A small-molecule ligand and the protein it binds are described below.
Small molecule (SMILES): O=C1O[C@H](CO)[C@@H](O)[C@H](O)[C@H]1O

Binding-site contacts:
Ligand atom C3 contacts residue TRP418 of chain 1.B at 3.8 Å (hydrophobic).
Ligand atom O2 contacts residue HIS126 of chain 1.B at 3.5 Å (h-bond).
Ligand atom O3 contacts residue HIS126 of chain 1.B at 3.0 Å (h-bond).
Ligand atom C3 contacts residue TRP426 of chain 1.B at 3.9 Å (hydrophobic).
Ligand atom C6 contacts residue PHE434 of chain 1.B at 3.4 Å (hydrophobic).
Ligand atom C4 contacts residue TRP426 of chain 1.B at 3.9 Å (hydrophobic).
Ligand atom C3 contacts residue GLN23 of chain 1.B at 3.7 Å.
Ligand atom O1 contacts residue GLU368 of chain 1.B at 3.0 Å (salt-bridge).
Ligand atom O3 contacts residue GLN23 of chain 1.B at 2.7 Å (h-bond).
Ligand atom O6 contacts residue GLU425 of chain 1.B at 2.7 Å (salt-bridge).
Ligand atom O3 contacts residue TRP426 of chain 1.B at 2.9 Å (h-bond).
Ligand atom C2 contacts residue GLU173 of chain 1.B at 3.5 Å.
Ligand atom O2 contacts residue GLU173 of chain 1.B at 3.3 Å (salt-bridge).
Ligand atom C3 contacts residue GLU368 of chain 1.B at 3.5 Å.
Ligand atom O5 contacts residue GLU368 of chain 1.B at 3.3 Å (salt-bridge).
Ligand atom C6 contacts residue TRP418 of chain 1.B at 3.8 Å (hydrophobic).
Ligand atom C1 contacts residue TYR304 of chain 1.B at 3.7 Å (hydrophobic).
Ligand atom O1 contacts residue ASN302 of chain 1.B at 3.9 Å.
Ligand atom O2 contacts residue ASN172 of chain 1.B at 3.0 Å (h-bond).
Ligand atom C6 contacts residue TYR304 of chain 1.B at 3.8 Å (hydrophobic).
Ligand atom O4 contacts residue TRP426 of chain 1.B at 3.9 Å.
Ligand atom C1 contacts residue GLU173 of chain 1.B at 3.5 Å.
Ligand atom C5 contacts residue TRP418 of chain 1.B at 3.6 Å (hydrophobic).
Ligand atom O6 contacts residue PHE434 of chain 1.B at 3.6 Å.
Ligand atom C4 contacts residue GLU425 of chain 1.B at 3.6 Å.
Ligand atom O1 contacts residue TYR304 of chain 1.B at 3.4 Å.
Ligand atom C2 contacts residue GLU368 of chain 1.B at 3.2 Å.
Ligand atom O4 contacts residue GLN23 of chain 1.B at 2.9 Å (h-bond).
Ligand atom O4 contacts residue GLU425 of chain 1.B at 2.8 Å (salt-bridge).
Ligand atom O1 contacts residue GLU173 of chain 1.B at 2.5 Å (salt-bridge).
Ligand atom C3 contacts residue HIS126 of chain 1.B at 4.0 Å.
Ligand atom C4 contacts residue TRP418 of chain 1.B at 3.8 Å (hydrophobic).
Ligand atom O2 contacts residue GLU368 of chain 1.B at 2.7 Å (salt-bridge).
Ligand atom C5 contacts residue TYR304 of chain 1.B at 3.3 Å (hydrophobic).
Ligand atom C5 contacts residue GLU368 of chain 1.B at 3.6 Å.
Ligand atom C6 contacts residue GLU425 of chain 1.B at 3.3 Å.
Ligand atom O2 contacts residue ASN302 of chain 1.B at 3.6 Å (h-bond).
Ligand atom C1 contacts residue GLU368 of chain 1.B at 2.8 Å.
Ligand atom O5 contacts residue TYR304 of chain 1.B at 3.1 Å (h-bond).
Ligand atom O4 contacts residue TRP418 of chain 1.B at 3.0 Å (h-bond).

Sequence of chain 1.B:
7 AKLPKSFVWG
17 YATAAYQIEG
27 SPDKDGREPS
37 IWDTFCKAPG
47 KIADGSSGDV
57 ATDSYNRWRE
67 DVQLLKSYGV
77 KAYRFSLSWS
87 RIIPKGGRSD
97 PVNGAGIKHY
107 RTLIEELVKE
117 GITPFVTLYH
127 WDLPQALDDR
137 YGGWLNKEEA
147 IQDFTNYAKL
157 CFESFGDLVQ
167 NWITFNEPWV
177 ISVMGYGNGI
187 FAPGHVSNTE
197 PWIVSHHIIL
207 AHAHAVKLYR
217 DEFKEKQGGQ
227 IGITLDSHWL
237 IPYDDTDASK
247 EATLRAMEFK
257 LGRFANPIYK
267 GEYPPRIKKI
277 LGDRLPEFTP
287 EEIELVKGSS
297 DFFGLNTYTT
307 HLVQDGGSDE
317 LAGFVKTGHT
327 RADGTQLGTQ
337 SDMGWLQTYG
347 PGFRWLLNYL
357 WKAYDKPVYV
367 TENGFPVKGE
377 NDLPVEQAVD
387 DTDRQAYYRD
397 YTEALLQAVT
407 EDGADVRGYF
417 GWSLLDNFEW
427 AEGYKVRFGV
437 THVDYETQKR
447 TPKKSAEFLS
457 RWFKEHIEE